Sequence of chain 1.D:
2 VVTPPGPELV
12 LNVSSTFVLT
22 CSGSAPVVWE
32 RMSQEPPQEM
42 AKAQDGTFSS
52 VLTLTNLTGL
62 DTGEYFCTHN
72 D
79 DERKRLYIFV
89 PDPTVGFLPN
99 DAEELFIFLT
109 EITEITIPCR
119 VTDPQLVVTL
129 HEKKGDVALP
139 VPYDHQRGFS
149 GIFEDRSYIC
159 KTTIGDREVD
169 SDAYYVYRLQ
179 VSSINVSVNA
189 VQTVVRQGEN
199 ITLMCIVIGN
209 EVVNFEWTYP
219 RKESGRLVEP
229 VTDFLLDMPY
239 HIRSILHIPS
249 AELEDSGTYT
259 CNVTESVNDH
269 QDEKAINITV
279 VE

Binding-site contacts:
Ligand atom O7 contacts residue ASN260 of chain 1.D at 4.2 Å.
Ligand atom N2 contacts residue ASN260 of chain 1.D at 3.3 Å (h-bond).
Ligand atom O5 contacts residue ASN260 of chain 1.D at 2.4 Å (h-bond).
Ligand atom C5 contacts residue ASN260 of chain 1.D at 3.1 Å.
Ligand atom O6 contacts residue ASN260 of chain 1.D at 3.8 Å.
Ligand atom C3 contacts residue GLU214 of chain 1.D at 3.8 Å.
Ligand atom C5 contacts residue GLU214 of chain 1.D at 3.8 Å.
Ligand atom C2 contacts residue ASN260 of chain 1.D at 2.5 Å.
Ligand atom O7 contacts residue THR262 of chain 1.D at 2.9 Å.
Ligand atom C7 contacts residue ASN260 of chain 1.D at 4.1 Å.
Ligand atom O7 contacts residue GLN269 of chain 1.D at 2.8 Å.
Ligand atom N2 contacts residue THR262 of chain 1.D at 3.5 Å.
Ligand atom C7 contacts residue THR262 of chain 1.D at 3.5 Å.
Ligand atom N2 contacts residue GLN269 of chain 1.D at 4.2 Å.
Ligand atom C4 contacts residue ASN260 of chain 1.D at 3.8 Å.
Ligand atom C1 contacts residue ASN260 of chain 1.D at 1.4 Å.
Ligand atom C7 contacts residue GLN269 of chain 1.D at 3.8 Å.
Ligand atom C4 contacts residue GLU214 of chain 1.D at 4.1 Å.
Ligand atom O4 contacts residue GLU214 of chain 1.D at 4.1 Å.
Ligand atom O5 contacts residue GLU214 of chain 1.D at 3.1 Å (salt-bridge).
Ligand atom C1 contacts residue GLN269 of chain 1.D at 4.3 Å.
Ligand atom C3 contacts residue ASN260 of chain 1.D at 3.7 Å.
Ligand atom C2 contacts residue GLU214 of chain 1.D at 4.4 Å.
Ligand atom C6 contacts residue ASN260 of chain 1.D at 2.8 Å.
Ligand atom C1 contacts residue GLU214 of chain 1.D at 3.9 Å.

This small molecule binds to this protein.
Small molecule (SMILES): CC(=O)N[C@@H]1[C@@H](O)[C@H](O)[C@@H](CO)O[C@H]1O